Binding-site contacts:
Ligand atom O5' contacts residue DA1 of chain 1.JC at 4.3 Å.
Ligand atom C2' contacts residue DA1 of chain 1.JC at 3.1 Å.
Ligand atom C5' contacts residue PRO205 of chain 1.N at 4.5 Å (hydrophobic).
Ligand atom C3' contacts residue DA1 of chain 1.JC at 2.6 Å.
Ligand atom O3' contacts residue PRO205 of chain 1.N at 4.2 Å.
Ligand atom O3' contacts residue DA1 of chain 1.JC at 1.6 Å.
Ligand atom C5' contacts residue DA1 of chain 1.JC at 4.4 Å.
Ligand atom C4' contacts residue DA1 of chain 1.JC at 3.9 Å.

A protein and the small-molecule ligand that binds it are described below.
Small molecule (SMILES): Nc1ccn([C@H]2C[C@H](O)[C@@H](COP(=O)(O)O)O2)c(=O)n1

Sequence of chain 1.N:
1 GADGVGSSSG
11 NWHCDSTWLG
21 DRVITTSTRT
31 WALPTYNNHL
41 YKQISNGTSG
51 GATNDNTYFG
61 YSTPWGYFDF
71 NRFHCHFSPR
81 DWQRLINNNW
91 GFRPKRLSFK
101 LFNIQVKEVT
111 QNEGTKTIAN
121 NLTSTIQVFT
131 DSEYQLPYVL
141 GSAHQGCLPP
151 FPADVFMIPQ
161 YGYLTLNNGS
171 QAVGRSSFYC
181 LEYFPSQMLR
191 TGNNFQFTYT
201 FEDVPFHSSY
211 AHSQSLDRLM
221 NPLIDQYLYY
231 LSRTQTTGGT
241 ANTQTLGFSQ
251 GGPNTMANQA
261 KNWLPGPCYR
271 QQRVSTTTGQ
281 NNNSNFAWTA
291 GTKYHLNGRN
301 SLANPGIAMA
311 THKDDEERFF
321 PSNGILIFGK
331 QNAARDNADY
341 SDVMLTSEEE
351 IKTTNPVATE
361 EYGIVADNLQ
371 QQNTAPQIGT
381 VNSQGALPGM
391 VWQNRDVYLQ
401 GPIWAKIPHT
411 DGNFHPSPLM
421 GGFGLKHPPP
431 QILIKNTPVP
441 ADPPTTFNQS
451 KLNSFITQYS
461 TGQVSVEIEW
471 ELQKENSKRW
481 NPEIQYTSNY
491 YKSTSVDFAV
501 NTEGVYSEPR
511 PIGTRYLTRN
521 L